The protein below binds the small molecule below.
Small molecule (SMILES): CCC(=O)Nc1cccc(C(=O)c2sc(Nc3ccc(N4CCN(C)CC4)cc3)nc2N)c1

Sequence of chain 1.D:
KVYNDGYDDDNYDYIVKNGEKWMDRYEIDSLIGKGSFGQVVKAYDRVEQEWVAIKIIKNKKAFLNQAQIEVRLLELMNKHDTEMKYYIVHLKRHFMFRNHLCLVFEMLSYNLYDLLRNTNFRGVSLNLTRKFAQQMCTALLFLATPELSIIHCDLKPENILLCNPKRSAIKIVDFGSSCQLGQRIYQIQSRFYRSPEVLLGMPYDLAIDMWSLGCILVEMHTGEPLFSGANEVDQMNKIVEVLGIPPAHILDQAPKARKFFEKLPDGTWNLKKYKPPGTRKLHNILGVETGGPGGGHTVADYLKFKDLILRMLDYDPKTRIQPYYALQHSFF

Binding-site contacts:
Ligand atom CAU contacts residue VAL51 of chain 1.D at 3.9 Å (hydrophobic).
Ligand atom CAX contacts residue VAL184 of chain 1.D at 3.9 Å (hydrophobic).
Ligand atom NAN contacts residue GLU117 of chain 1.D at 3.9 Å.
Ligand atom CAM contacts residue LEU119 of chain 1.D at 4.0 Å (hydrophobic).
Ligand atom CAD contacts residue ILE43 of chain 1.D at 3.5 Å (hydrophobic).
Ligand atom NAL contacts residue MET118 of chain 1.D at 3.8 Å.
Ligand atom NBE contacts residue PHE116 of chain 1.D at 3.7 Å.
Ligand atom OBB contacts residue GLU169 of chain 1.D at 2.9 Å (salt-bridge).
Ligand atom CBD contacts residue ASN122 of chain 1.D at 3.8 Å.
Ligand atom CAA contacts residue ASP125 of chain 1.D at 3.5 Å.
Ligand atom CAV contacts residue VAL51 of chain 1.D at 3.5 Å (hydrophobic).
Ligand atom NAB contacts residue ASP125 of chain 1.D at 3.9 Å.
Ligand atom NAL contacts residue LEU172 of chain 1.D at 4.0 Å.
Ligand atom CBF contacts residue ILE43 of chain 1.D at 3.5 Å (hydrophobic).
Ligand atom OAS contacts residue PHE116 of chain 1.D at 3.5 Å.
Ligand atom CAG contacts residue ASP125 of chain 1.D at 3.2 Å.
Ligand atom OBB contacts residue ASN170 of chain 1.D at 3.9 Å.
Ligand atom CAK contacts residue LEU119 of chain 1.D at 3.6 Å (hydrophobic).
Ligand atom CAO contacts residue GLU117 of chain 1.D at 3.9 Å.
Ligand atom CAY contacts residue VAL184 of chain 1.D at 3.5 Å (hydrophobic).
Ligand atom CAJ contacts residue LEU119 of chain 1.D at 3.2 Å (hydrophobic).
Ligand atom CAV contacts residue PHE48 of chain 1.D at 4.0 Å (hydrophobic).
Ligand atom CAJ contacts residue SER120 of chain 1.D at 3.1 Å.
Ligand atom NBE contacts residue VAL100 of chain 1.D at 3.4 Å.
Ligand atom NAZ contacts residue VAL184 of chain 1.D at 3.6 Å.
Ligand atom CAC contacts residue ASP125 of chain 1.D at 4.0 Å.
Ligand atom NAN contacts residue ALA64 of chain 1.D at 3.9 Å.
Ligand atom SAQ contacts residue LEU172 of chain 1.D at 4.0 Å.
Ligand atom CAM contacts residue LEU172 of chain 1.D at 3.7 Å (hydrophobic).
Ligand atom CAA contacts residue ARG128 of chain 1.D at 3.3 Å.
Ligand atom CAI contacts residue SER120 of chain 1.D at 3.6 Å.
Ligand atom NAN contacts residue LEU119 of chain 1.D at 3.5 Å (h-bond).
Ligand atom CBA contacts residue GLU169 of chain 1.D at 3.8 Å.
Ligand atom CAI contacts residue TYR121 of chain 1.D at 3.9 Å (hydrophobic).
Ligand atom CAO contacts residue ALA64 of chain 1.D at 3.9 Å (hydrophobic).
Ligand atom CBG contacts residue ILE43 of chain 1.D at 3.8 Å (hydrophobic).
Ligand atom NAL contacts residue LEU119 of chain 1.D at 3.1 Å (h-bond).
Ligand atom NAZ contacts residue ASN170 of chain 1.D at 3.9 Å.
Ligand atom NAN contacts residue LEU172 of chain 1.D at 3.9 Å.
Ligand atom NBE contacts residue GLU117 of chain 1.D at 3.1 Å (salt-bridge).